This protein binds this small molecule.
Small molecule (SMILES): N[C@@H](Cn1ccc(=O)n(CCC(=O)O)c1=O)C(=O)O

Binding-site contacts:
Ligand atom C5 contacts residue GLU190 of chain 1.A at 3.6 Å.
Ligand atom N1 contacts residue TYR58 of chain 1.A at 3.9 Å.
Ligand atom C10 contacts residue THR171 of chain 1.A at 3.4 Å.
Ligand atom C6 contacts residue GLU190 of chain 1.A at 3.8 Å.
Ligand atom O91 contacts residue ARG93 of chain 1.A at 2.7 Å (salt-bridge).
Ligand atom C7 contacts residue TYR58 of chain 1.A at 3.6 Å (hydrophobic).
Ligand atom C2 contacts residue GLU190 of chain 1.A at 3.5 Å.
Ligand atom O1 contacts residue TYR187 of chain 1.A at 2.9 Å (h-bond).
Ligand atom N3 contacts residue GLU190 of chain 1.A at 3.3 Å (salt-bridge).
Ligand atom O3 contacts residue TYR187 of chain 1.A at 3.5 Å (h-bond).
Ligand atom C9 contacts residue THR88 of chain 1.A at 3.9 Å.
Ligand atom O2 contacts residue GLU190 of chain 1.A at 3.8 Å.
Ligand atom C3 contacts residue THR171 of chain 1.A at 3.6 Å.
Ligand atom C10 contacts residue TYR187 of chain 1.A at 3.5 Å (hydrophobic).
Ligand atom C3 contacts residue MET193 of chain 1.A at 3.6 Å (hydrophobic).
Ligand atom O91 contacts residue PRO86 of chain 1.A at 3.8 Å.
Ligand atom C8 contacts residue GLU190 of chain 1.A at 3.8 Å.
Ligand atom C8 contacts residue THR88 of chain 1.A at 3.7 Å.
Ligand atom N8 contacts residue TYR217 of chain 1.A at 3.4 Å.
Ligand atom N8 contacts residue GLU190 of chain 1.A at 3.5 Å (salt-bridge).
Ligand atom O91 contacts residue LEU87 of chain 1.A at 3.6 Å.
Ligand atom C6 contacts residue TYR58 of chain 1.A at 3.5 Å (hydrophobic).
Ligand atom C9 contacts residue ARG93 of chain 1.A at 3.5 Å.
Ligand atom N1 contacts residue GLU190 of chain 1.A at 3.7 Å.
Ligand atom C4 contacts residue GLU190 of chain 1.A at 3.4 Å.
Ligand atom C5 contacts residue TYR217 of chain 1.A at 3.5 Å (hydrophobic).
Ligand atom O1 contacts residue LEU189 of chain 1.A at 3.8 Å.
Ligand atom N8 contacts residue PRO86 of chain 1.A at 2.9 Å (h-bond).
Ligand atom O3 contacts residue GLU190 of chain 1.A at 3.4 Å (salt-bridge).
Ligand atom C8 contacts residue PRO86 of chain 1.A at 3.8 Å (hydrophobic).
Ligand atom C10 contacts residue LEU189 of chain 1.A at 3.5 Å (hydrophobic).
Ligand atom O1 contacts residue THR171 of chain 1.A at 2.6 Å (h-bond).
Ligand atom C7 contacts residue PRO86 of chain 1.A at 3.7 Å (hydrophobic).
Ligand atom N8 contacts residue THR88 of chain 1.A at 2.8 Å (h-bond).
Ligand atom O3 contacts residue LEU189 of chain 1.A at 2.9 Å.
Ligand atom C6 contacts residue PRO86 of chain 1.A at 3.5 Å (hydrophobic).
Ligand atom O92 contacts residue ARG93 of chain 1.A at 2.9 Å (salt-bridge).
Ligand atom O4 contacts residue MET193 of chain 1.A at 3.3 Å.
Ligand atom O92 contacts residue TYR58 of chain 1.A at 3.5 Å.
Ligand atom O91 contacts residue THR88 of chain 1.A at 2.7 Å (h-bond).

Sequence of chain 1.A:
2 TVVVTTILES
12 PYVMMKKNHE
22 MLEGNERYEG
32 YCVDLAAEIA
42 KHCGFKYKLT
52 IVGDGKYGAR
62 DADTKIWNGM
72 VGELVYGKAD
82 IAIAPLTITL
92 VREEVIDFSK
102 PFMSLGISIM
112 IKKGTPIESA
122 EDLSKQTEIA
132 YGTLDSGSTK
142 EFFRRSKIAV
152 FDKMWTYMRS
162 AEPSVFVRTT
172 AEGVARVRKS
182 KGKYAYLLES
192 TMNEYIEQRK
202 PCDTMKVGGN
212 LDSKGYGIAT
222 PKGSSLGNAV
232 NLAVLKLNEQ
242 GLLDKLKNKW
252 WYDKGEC